This small molecule binds to this protein.
Small molecule (SMILES): O=C([O-])C(=O)[O-]

Binding-site contacts:
Ligand atom C2 contacts residue GLU188 of chain 1.B at 3.8 Å.
Ligand atom C2 contacts residue LYS186 of chain 1.B at 3.6 Å.
Ligand atom O3 contacts residue ASP212 of chain 1.B at 2.9 Å (salt-bridge).
Ligand atom C1 contacts residue GLY211 of chain 1.B at 3.8 Å.
Ligand atom O4 contacts residue ALA209 of chain 1.B at 4.1 Å.
Ligand atom C1 contacts residue THR244 of chain 1.B at 3.5 Å.
Ligand atom O2 contacts residue MET207 of chain 1.B at 4.4 Å.
Ligand atom O2 contacts residue ARG87 of chain 1.B at 3.9 Å.
Ligand atom O1 contacts residue ALA209 of chain 1.B at 3.5 Å.
Ligand atom C1 contacts residue ASP212 of chain 1.B at 3.8 Å.
Ligand atom O2 contacts residue MET276 of chain 1.B at 4.2 Å.
Ligand atom O1 contacts residue ARG210 of chain 1.B at 3.7 Å.
Ligand atom O3 contacts residue MG1 of chain 1.P at 2.3 Å.
Ligand atom O4 contacts residue GLU188 of chain 1.B at 3.1 Å (salt-bridge).
Ligand atom C1 contacts residue MG1 of chain 1.P at 3.0 Å.
Ligand atom C1 contacts residue ARG210 of chain 1.B at 4.4 Å.
Ligand atom O3 contacts residue ALA209 of chain 1.B at 3.7 Å.
Ligand atom O4 contacts residue LYS186 of chain 1.B at 2.8 Å (salt-bridge).
Ligand atom O1 contacts residue ASP212 of chain 1.B at 3.9 Å.
Ligand atom O2 contacts residue LYS186 of chain 1.B at 3.7 Å.
Ligand atom O3 contacts residue GLY211 of chain 1.B at 3.8 Å.
Ligand atom C1 contacts residue GLU188 of chain 1.B at 3.6 Å.
Ligand atom O1 contacts residue THR244 of chain 1.B at 2.5 Å (h-bond).
Ligand atom C2 contacts residue ALA209 of chain 1.B at 3.9 Å (hydrophobic).
Ligand atom O3 contacts residue GLU188 of chain 1.B at 2.8 Å (salt-bridge).
Ligand atom O2 contacts residue THR244 of chain 1.B at 3.5 Å (h-bond).
Ligand atom O1 contacts residue GLY211 of chain 1.B at 2.9 Å (h-bond).
Ligand atom C2 contacts residue MG1 of chain 1.P at 2.8 Å.
Ligand atom O2 contacts residue MG1 of chain 1.P at 4.1 Å.
Ligand atom O2 contacts residue ALA209 of chain 1.B at 4.4 Å.
Ligand atom O1 contacts residue MG1 of chain 1.P at 4.2 Å.
Ligand atom O4 contacts residue MG1 of chain 1.P at 2.0 Å.
Ligand atom C2 contacts residue THR244 of chain 1.B at 4.0 Å.
Ligand atom O4 contacts residue ASP212 of chain 1.B at 4.1 Å.
Ligand atom C1 contacts residue ALA209 of chain 1.B at 3.6 Å (hydrophobic).

Sequence of chain 1.B:
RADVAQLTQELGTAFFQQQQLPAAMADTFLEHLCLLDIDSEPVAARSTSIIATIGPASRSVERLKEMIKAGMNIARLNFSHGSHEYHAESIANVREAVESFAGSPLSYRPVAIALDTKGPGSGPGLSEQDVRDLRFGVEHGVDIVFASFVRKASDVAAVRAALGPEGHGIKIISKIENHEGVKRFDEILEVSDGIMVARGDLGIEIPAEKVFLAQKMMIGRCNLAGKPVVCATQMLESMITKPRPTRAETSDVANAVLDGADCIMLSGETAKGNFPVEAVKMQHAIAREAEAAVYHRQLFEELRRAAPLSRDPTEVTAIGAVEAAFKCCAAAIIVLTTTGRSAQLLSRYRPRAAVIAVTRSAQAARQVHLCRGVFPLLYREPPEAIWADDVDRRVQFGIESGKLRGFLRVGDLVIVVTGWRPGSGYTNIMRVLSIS